The small molecule below binds the protein below.
Small molecule (SMILES): CC(=O)N[C@@H]1[C@@H](O)[C@H](O)[C@@H](CO)O[C@H]1O

Sequence of chain 1.A:
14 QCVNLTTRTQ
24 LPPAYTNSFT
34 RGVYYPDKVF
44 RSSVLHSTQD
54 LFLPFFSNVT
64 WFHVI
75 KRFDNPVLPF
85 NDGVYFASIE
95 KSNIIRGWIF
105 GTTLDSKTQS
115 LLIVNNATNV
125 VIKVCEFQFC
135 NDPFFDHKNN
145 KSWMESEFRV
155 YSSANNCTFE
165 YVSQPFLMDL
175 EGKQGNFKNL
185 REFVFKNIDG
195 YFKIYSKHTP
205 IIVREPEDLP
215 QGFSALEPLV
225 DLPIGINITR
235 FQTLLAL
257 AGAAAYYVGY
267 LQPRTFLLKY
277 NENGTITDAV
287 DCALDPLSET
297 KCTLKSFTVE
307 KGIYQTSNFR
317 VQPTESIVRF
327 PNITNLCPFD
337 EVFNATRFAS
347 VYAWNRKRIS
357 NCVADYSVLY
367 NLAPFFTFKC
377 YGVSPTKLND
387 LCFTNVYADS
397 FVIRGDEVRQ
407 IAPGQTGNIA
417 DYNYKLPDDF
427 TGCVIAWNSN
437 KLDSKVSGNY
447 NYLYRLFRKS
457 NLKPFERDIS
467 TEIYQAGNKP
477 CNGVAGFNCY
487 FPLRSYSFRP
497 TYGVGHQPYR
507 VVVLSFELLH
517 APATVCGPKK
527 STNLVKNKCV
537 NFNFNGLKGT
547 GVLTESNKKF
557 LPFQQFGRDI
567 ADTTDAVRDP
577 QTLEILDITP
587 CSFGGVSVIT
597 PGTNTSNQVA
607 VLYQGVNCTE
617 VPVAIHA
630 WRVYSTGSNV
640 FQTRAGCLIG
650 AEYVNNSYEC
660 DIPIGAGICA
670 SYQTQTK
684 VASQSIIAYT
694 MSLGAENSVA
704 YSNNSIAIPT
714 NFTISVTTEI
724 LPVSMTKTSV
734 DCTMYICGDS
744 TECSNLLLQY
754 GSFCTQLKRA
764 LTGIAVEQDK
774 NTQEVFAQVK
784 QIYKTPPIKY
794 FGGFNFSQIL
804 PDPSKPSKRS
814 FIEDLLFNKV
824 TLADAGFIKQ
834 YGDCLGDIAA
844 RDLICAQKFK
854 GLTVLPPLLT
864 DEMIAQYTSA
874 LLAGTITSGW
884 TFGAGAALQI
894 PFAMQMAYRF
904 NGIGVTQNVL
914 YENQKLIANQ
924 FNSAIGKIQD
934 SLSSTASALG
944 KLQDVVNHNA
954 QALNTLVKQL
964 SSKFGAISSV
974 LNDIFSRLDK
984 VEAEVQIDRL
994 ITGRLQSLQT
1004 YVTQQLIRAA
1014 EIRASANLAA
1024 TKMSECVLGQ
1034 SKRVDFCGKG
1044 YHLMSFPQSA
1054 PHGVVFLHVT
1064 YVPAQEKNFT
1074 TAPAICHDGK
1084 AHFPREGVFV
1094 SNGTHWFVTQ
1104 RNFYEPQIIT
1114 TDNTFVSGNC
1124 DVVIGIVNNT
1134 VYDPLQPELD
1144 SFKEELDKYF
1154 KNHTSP

Sequence of chain 1.C:
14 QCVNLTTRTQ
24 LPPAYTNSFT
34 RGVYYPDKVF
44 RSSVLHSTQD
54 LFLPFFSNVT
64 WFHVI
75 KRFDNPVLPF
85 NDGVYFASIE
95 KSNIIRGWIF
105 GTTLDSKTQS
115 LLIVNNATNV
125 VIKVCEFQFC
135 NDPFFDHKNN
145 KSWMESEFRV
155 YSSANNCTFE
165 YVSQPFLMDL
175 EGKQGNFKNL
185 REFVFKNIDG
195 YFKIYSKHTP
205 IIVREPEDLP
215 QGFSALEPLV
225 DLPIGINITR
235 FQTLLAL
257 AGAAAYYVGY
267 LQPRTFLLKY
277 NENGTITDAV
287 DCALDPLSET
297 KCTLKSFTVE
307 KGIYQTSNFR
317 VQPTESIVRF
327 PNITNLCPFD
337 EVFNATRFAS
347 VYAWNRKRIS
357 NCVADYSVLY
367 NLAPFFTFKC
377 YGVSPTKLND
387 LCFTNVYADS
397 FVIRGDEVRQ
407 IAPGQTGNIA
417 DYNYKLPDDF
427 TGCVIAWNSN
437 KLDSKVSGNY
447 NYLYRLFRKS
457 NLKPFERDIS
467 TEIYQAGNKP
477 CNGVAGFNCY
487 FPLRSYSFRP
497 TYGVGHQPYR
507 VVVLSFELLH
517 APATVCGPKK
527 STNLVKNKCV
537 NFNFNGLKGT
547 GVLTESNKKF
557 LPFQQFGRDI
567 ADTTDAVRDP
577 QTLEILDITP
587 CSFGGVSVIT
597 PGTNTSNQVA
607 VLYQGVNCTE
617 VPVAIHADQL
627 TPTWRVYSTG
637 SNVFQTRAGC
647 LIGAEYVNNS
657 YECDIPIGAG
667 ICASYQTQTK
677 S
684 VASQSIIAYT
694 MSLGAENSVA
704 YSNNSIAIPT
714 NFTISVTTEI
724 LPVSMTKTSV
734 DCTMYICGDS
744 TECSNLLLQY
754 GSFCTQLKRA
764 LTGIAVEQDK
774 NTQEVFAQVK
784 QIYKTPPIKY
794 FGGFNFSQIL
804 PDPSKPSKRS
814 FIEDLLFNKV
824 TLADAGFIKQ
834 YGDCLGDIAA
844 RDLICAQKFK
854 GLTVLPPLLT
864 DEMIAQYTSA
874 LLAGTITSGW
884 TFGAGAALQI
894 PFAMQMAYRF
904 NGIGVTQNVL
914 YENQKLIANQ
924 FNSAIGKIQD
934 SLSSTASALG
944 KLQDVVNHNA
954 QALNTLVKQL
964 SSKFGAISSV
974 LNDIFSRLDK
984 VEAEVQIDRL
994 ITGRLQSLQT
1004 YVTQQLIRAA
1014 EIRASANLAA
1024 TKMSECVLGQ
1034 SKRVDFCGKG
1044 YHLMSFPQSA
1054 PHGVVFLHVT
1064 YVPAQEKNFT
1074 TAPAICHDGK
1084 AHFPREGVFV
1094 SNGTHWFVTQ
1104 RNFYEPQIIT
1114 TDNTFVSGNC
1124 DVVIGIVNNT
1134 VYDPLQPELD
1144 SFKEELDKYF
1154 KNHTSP

Binding-site contacts:
Ligand atom C7 contacts residue GLU278 of chain 1.A at 3.9 Å.
Ligand atom C8 contacts residue GLU278 of chain 1.A at 3.8 Å.
Ligand atom C7 contacts residue ASN279 of chain 1.A at 3.5 Å.
Ligand atom C4 contacts residue ASN279 of chain 1.A at 4.3 Å.
Ligand atom C5 contacts residue ASN279 of chain 1.A at 3.7 Å.
Ligand atom O3 contacts residue GLU278 of chain 1.A at 4.5 Å.
Ligand atom C1 contacts residue ASN279 of chain 1.A at 1.4 Å.
Ligand atom C8 contacts residue ASN277 of chain 1.A at 3.6 Å.
Ligand atom O7 contacts residue ASN277 of chain 1.A at 3.4 Å (h-bond).
Ligand atom N2 contacts residue GLU278 of chain 1.A at 3.0 Å (salt-bridge).
Ligand atom O5 contacts residue ASN279 of chain 1.A at 2.4 Å (h-bond).
Ligand atom C3 contacts residue GLU278 of chain 1.A at 4.0 Å.
Ligand atom C3 contacts residue ASN279 of chain 1.A at 3.8 Å.
Ligand atom C2 contacts residue ASN279 of chain 1.A at 2.5 Å.
Ligand atom C6 contacts residue LYS555 of chain 1.C at 3.9 Å.
Ligand atom N2 contacts residue ASN279 of chain 1.A at 2.9 Å (h-bond).
Ligand atom C7 contacts residue ASN277 of chain 1.A at 3.5 Å.
Ligand atom O7 contacts residue ASN279 of chain 1.A at 3.7 Å.
Ligand atom N2 contacts residue ASN277 of chain 1.A at 4.3 Å.
Ligand atom C2 contacts residue GLU278 of chain 1.A at 3.9 Å.
Ligand atom C1 contacts residue GLU278 of chain 1.A at 4.0 Å.